A small-molecule ligand and the protein it binds are described below.
Small molecule (SMILES): C[C@H](CCC(=O)NCCS(=O)(=O)O)[C@H]1CC[C@H]2[C@@H]3[C@H](O)C[C@@H]4C[C@H](O)CC[C@]4(C)[C@H]3C[C@H](O)[C@]12C

Binding-site contacts:
Ligand atom N24 contacts residue TYR111 of chain 1.A at 3.8 Å.
Ligand atom C4 contacts residue ASP21 of chain 1.A at 4.0 Å.
Ligand atom C19 contacts residue GLY30 of chain 1.A at 3.9 Å.
Ligand atom C2 contacts residue ARG6 of chain 1.A at 3.8 Å.
Ligand atom C18 contacts residue CYS45 of chain 1.A at 3.9 Å (hydrophobic).
Ligand atom C2 contacts residue ASP21 of chain 1.A at 3.8 Å.
Ligand atom C18 contacts residue CYS29 of chain 1.A at 4.1 Å (hydrophobic).
Ligand atom C17 contacts residue MET20 of chain 1.A at 4.2 Å (hydrophobic).
Ligand atom C2 contacts residue LEU2 of chain 1.A at 4.0 Å (hydrophobic).
Ligand atom O7 contacts residue ASN23 of chain 1.A at 2.8 Å (h-bond).
Ligand atom C6 contacts residue ASN23 of chain 1.A at 3.6 Å.
Ligand atom O3 contacts residue ASP21 of chain 1.A at 3.1 Å (salt-bridge).
Ligand atom C16 contacts residue LEU41 of chain 1.A at 4.2 Å (hydrophobic).
Ligand atom C21 contacts residue ILE9 of chain 1.A at 3.7 Å (hydrophobic).
Ligand atom C22 contacts residue TYR111 of chain 1.A at 4.1 Å (hydrophobic).
Ligand atom C6 contacts residue CYS29 of chain 1.A at 3.8 Å (hydrophobic).
Ligand atom C11 contacts residue ILE9 of chain 1.A at 3.5 Å (hydrophobic).
Ligand atom C15 contacts residue MET20 of chain 1.A at 4.0 Å (hydrophobic).
Ligand atom C21 contacts residue ILE13 of chain 1.A at 3.7 Å (hydrophobic).
Ligand atom C24 contacts residue TYR111 of chain 1.A at 4.2 Å (hydrophobic).
Ligand atom C15 contacts residue TYR25 of chain 1.A at 3.5 Å (hydrophobic).
Ligand atom O7 contacts residue MET20 of chain 1.A at 3.0 Å (h-bond).
Ligand atom C16 contacts residue TYR111 of chain 1.A at 4.1 Å (hydrophobic).
Ligand atom O1S contacts residue GLY15 of chain 1.A at 4.1 Å.
Ligand atom C6 contacts residue GLY30 of chain 1.A at 3.7 Å.
Ligand atom C18 contacts residue PHE106 of chain 1.A at 3.8 Å (hydrophobic).
Ligand atom C11 contacts residue PHE106 of chain 1.A at 3.9 Å (hydrophobic).
Ligand atom C3 contacts residue ASP21 of chain 1.A at 3.8 Å.
Ligand atom C7 contacts residue ASN23 of chain 1.A at 3.3 Å.
Ligand atom O3S contacts residue GLY15 of chain 1.A at 3.8 Å.
Ligand atom O3 contacts residue ARG6 of chain 1.A at 3.5 Å.
Ligand atom C14 contacts residue MET20 of chain 1.A at 4.0 Å (hydrophobic).
Ligand atom C12 contacts residue ILE9 of chain 1.A at 3.8 Å (hydrophobic).
Ligand atom C18 contacts residue LEU41 of chain 1.A at 3.9 Å (hydrophobic).
Ligand atom O7 contacts residue ASP21 of chain 1.A at 4.2 Å.
Ligand atom C21 contacts residue PHE106 of chain 1.A at 4.0 Å (hydrophobic).
Ligand atom C8 contacts residue CYS29 of chain 1.A at 4.2 Å (hydrophobic).
Ligand atom C1 contacts residue PHE5 of chain 1.A at 4.1 Å (hydrophobic).
Ligand atom O12 contacts residue ILE9 of chain 1.A at 4.0 Å.
Ligand atom C25 contacts residue TYR111 of chain 1.A at 4.2 Å (hydrophobic).

Sequence of chain 1.A:
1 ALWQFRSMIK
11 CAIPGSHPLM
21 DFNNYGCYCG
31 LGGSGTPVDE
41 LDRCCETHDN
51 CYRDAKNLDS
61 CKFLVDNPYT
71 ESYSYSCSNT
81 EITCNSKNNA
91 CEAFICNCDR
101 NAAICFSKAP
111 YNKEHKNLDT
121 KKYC